This protein binds this small molecule.
Small molecule (SMILES): CC(C)n1c(CC[C@@H](O)C[C@@H](O)CC(=O)O)c(-c2ccc(F)cc2)c(-c2ccc(F)cc2)c1C(=O)Nc1ccccc1

Sequence of chain 1.D:
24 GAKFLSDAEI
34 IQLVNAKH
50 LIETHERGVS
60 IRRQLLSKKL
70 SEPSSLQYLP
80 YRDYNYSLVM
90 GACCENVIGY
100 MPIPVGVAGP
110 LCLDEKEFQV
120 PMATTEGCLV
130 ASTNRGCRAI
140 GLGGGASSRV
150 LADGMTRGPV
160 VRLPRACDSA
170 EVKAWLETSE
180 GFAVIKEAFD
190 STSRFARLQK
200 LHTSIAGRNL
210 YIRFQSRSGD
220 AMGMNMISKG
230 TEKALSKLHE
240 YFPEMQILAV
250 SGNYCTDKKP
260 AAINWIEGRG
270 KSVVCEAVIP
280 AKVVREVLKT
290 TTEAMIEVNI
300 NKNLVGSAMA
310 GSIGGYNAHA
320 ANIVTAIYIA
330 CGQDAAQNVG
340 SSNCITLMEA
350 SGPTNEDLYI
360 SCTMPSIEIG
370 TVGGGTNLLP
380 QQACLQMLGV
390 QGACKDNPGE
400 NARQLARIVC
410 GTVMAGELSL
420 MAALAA

Sequence of chain 1.C:
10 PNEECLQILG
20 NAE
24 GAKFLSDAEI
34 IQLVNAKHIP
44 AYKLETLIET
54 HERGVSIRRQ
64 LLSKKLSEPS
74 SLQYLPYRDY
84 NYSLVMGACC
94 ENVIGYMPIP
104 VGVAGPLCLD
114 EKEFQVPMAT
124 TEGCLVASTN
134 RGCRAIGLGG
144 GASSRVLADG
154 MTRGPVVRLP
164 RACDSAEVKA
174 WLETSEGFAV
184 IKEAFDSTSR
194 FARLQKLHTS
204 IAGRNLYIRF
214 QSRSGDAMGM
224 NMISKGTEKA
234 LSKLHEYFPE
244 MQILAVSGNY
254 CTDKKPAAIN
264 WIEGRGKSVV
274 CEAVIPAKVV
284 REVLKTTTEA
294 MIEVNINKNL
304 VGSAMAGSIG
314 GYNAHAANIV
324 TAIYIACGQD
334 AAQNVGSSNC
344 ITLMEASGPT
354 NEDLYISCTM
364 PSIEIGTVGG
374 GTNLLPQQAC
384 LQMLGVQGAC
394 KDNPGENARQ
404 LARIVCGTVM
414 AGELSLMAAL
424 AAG

Binding-site contacts:
Ligand atom C13 contacts residue HIS318 of chain 1.C at 3.4 Å.
Ligand atom C30 contacts residue ARG156 of chain 1.D at 3.7 Å.
Ligand atom C15 contacts residue MET223 of chain 1.D at 3.5 Å (hydrophobic).
Ligand atom C36 contacts residue ALA317 of chain 1.C at 3.7 Å (hydrophobic).
Ligand atom C36 contacts residue LYS258 of chain 1.D at 3.5 Å.
Ligand atom O7 contacts residue LYS258 of chain 1.D at 3.1 Å (salt-bridge).
Ligand atom C14 contacts residue CYS127 of chain 1.C at 3.4 Å (hydrophobic).
Ligand atom C25 contacts residue ALA422 of chain 1.C at 3.7 Å (hydrophobic).
Ligand atom O4 contacts residue GLU125 of chain 1.C at 2.8 Å (salt-bridge).
Ligand atom F1 contacts residue VAL249 of chain 1.D at 3.3 Å.
Ligand atom C11 contacts residue ASP256 of chain 1.D at 3.5 Å.
Ligand atom C2 contacts residue LEU419 of chain 1.C at 3.7 Å (hydrophobic).
Ligand atom F2 contacts residue GLY426 of chain 1.C at 3.2 Å.
Ligand atom F1 contacts residue SER227 of chain 1.D at 3.4 Å.
Ligand atom O4 contacts residue ASN321 of chain 1.C at 3.1 Å (h-bond).
Ligand atom C10 contacts residue ASP256 of chain 1.D at 3.4 Å.
Ligand atom O7 contacts residue SER250 of chain 1.D at 2.6 Å (h-bond).
Ligand atom O7 contacts residue ASN252 of chain 1.D at 3.6 Å (h-bond).
Ligand atom O7 contacts residue ARG156 of chain 1.D at 3.5 Å (salt-bridge).
Ligand atom C36 contacts residue LYS301 of chain 1.C at 3.3 Å.
Ligand atom O6 contacts residue LYS301 of chain 1.C at 2.8 Å (salt-bridge).
Ligand atom C17 contacts residue SER131 of chain 1.C at 3.4 Å.
Ligand atom C35 contacts residue ALA317 of chain 1.C at 3.2 Å (hydrophobic).
Ligand atom C30 contacts residue VAL249 of chain 1.D at 3.7 Å (hydrophobic).
Ligand atom O6 contacts residue SER250 of chain 1.D at 3.3 Å (h-bond).
Ligand atom C22 contacts residue ALA422 of chain 1.C at 3.5 Å (hydrophobic).
Ligand atom O1 contacts residue SER131 of chain 1.C at 2.8 Å (h-bond).
Ligand atom O3 contacts residue ARG156 of chain 1.D at 2.9 Å (salt-bridge).
Ligand atom C20 contacts residue ARG134 of chain 1.C at 3.7 Å.
Ligand atom C14 contacts residue LEU128 of chain 1.C at 3.5 Å (hydrophobic).
Ligand atom C35 contacts residue LYS258 of chain 1.D at 3.7 Å.
Ligand atom C5 contacts residue LEU419 of chain 1.C at 3.7 Å (hydrophobic).
Ligand atom O4 contacts residue LYS257 of chain 1.D at 2.8 Å (salt-bridge).
Ligand atom C1 contacts residue LEU419 of chain 1.C at 3.5 Å (hydrophobic).
Ligand atom O7 contacts residue LYS301 of chain 1.C at 3.3 Å (salt-bridge).
Ligand atom F1 contacts residue ARG156 of chain 1.D at 3.0 Å.
Ligand atom C36 contacts residue SER250 of chain 1.D at 3.3 Å.
Ligand atom F2 contacts residue ALA422 of chain 1.C at 3.4 Å.
Ligand atom C25 contacts residue LEU419 of chain 1.C at 3.7 Å (hydrophobic).
Ligand atom O3 contacts residue ASP256 of chain 1.D at 2.7 Å (salt-bridge).